Binding-site contacts:
Ligand atom C6 contacts residue GLN369 of chain 1.B at 4.3 Å.
Ligand atom C7 contacts residue GLN375 of chain 1.B at 3.8 Å.
Ligand atom O7 contacts residue ASN379 of chain 1.B at 3.7 Å.
Ligand atom N2 contacts residue GLN375 of chain 1.B at 4.5 Å.
Ligand atom O6 contacts residue TYR386 of chain 1.B at 3.4 Å.
Ligand atom C8 contacts residue ASN379 of chain 1.B at 4.3 Å.
Ligand atom C1 contacts residue MET382 of chain 1.B at 4.3 Å (hydrophobic).
Ligand atom O6 contacts residue GLN369 of chain 1.B at 3.9 Å.
Ligand atom N2 contacts residue ASN379 of chain 1.B at 3.3 Å (h-bond).
Ligand atom C5 contacts residue GLN369 of chain 1.B at 3.8 Å.
Ligand atom O4 contacts residue GLN369 of chain 1.B at 4.1 Å.
Ligand atom O6 contacts residue ASP385 of chain 1.B at 3.0 Å (salt-bridge).
Ligand atom C4 contacts residue TYR371 of chain 1.B at 4.2 Å (hydrophobic).
Ligand atom O6 contacts residue MET382 of chain 1.B at 3.5 Å.
Ligand atom C6 contacts residue TYR371 of chain 1.B at 3.4 Å (hydrophobic).
Ligand atom O5 contacts residue SER381 of chain 1.B at 3.9 Å.
Ligand atom O5 contacts residue MET382 of chain 1.B at 3.9 Å.
Ligand atom C2 contacts residue ASN379 of chain 1.B at 3.4 Å.
Ligand atom C1 contacts residue ASN379 of chain 1.B at 3.1 Å.
Ligand atom O5 contacts residue ASN379 of chain 1.B at 3.8 Å.
Ligand atom C1 contacts residue SER381 of chain 1.B at 3.4 Å.
Ligand atom C6 contacts residue ASP385 of chain 1.B at 3.5 Å.
Ligand atom C6 contacts residue TYR386 of chain 1.B at 4.0 Å (hydrophobic).
Ligand atom C5 contacts residue TYR371 of chain 1.B at 4.3 Å (hydrophobic).
Ligand atom C8 contacts residue GLN375 of chain 1.B at 4.4 Å.
Ligand atom O7 contacts residue GLN375 of chain 1.B at 3.3 Å (h-bond).
Ligand atom O5 contacts residue ASP385 of chain 1.B at 3.8 Å.
Ligand atom C5 contacts residue ASP385 of chain 1.B at 3.5 Å.
Ligand atom C8 contacts residue ASP385 of chain 1.B at 3.7 Å.
Ligand atom C1 contacts residue TYR371 of chain 1.B at 4.3 Å (hydrophobic).
Ligand atom O6 contacts residue TYR371 of chain 1.B at 3.9 Å.
Ligand atom C7 contacts residue ASN379 of chain 1.B at 3.5 Å.
Ligand atom C1 contacts residue ASP385 of chain 1.B at 4.4 Å.
Ligand atom C4 contacts residue GLN369 of chain 1.B at 4.5 Å.
Ligand atom C5 contacts residue SER381 of chain 1.B at 4.3 Å.

The protein below binds the small molecule below.
Small molecule (SMILES): CC(=O)N[C@H]1[C@H](O[C@H]2[C@H](O)[C@@H](NC(C)=O)CO[C@@H]2CO)O[C@H](CO)[C@@H](O)[C@@H]1O

Sequence of chain 1.B:
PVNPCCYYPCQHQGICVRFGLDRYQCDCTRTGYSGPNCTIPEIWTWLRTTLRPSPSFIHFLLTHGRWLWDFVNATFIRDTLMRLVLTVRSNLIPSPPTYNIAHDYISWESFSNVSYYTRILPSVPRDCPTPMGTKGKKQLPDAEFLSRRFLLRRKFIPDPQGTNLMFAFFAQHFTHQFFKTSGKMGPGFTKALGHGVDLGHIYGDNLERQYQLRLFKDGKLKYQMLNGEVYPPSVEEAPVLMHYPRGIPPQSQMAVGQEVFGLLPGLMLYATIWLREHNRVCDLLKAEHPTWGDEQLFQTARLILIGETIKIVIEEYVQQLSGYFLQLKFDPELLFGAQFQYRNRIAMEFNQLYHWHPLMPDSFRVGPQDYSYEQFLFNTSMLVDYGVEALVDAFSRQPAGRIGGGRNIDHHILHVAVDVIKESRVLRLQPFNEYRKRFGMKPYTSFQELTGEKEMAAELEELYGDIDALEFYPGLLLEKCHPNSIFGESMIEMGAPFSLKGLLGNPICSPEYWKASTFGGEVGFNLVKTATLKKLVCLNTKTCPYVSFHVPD